Binding-site contacts:
Ligand atom C4 contacts residue ASN276 of chain 1.A at 4.3 Å.
Ligand atom O5 contacts residue ASN276 of chain 1.A at 2.3 Å (h-bond).
Ligand atom N2 contacts residue ASN276 of chain 1.A at 3.0 Å (h-bond).
Ligand atom C1 contacts residue ASN276 of chain 1.A at 1.4 Å.
Ligand atom C2 contacts residue ASN276 of chain 1.A at 2.6 Å.
Ligand atom C3 contacts residue ASN276 of chain 1.A at 3.9 Å.
Ligand atom C7 contacts residue ASN276 of chain 1.A at 4.1 Å.
Ligand atom C5 contacts residue ASN276 of chain 1.A at 3.6 Å.

A small-molecule ligand and the protein it binds are described below.
Small molecule (SMILES): CC(=O)N[C@H]1[C@H](O[C@H]2[C@H](O)[C@@H](NC(C)=O)CO[C@@H]2CO)O[C@H](CO)[C@@H](O)[C@@H]1O

Sequence of chain 1.A:
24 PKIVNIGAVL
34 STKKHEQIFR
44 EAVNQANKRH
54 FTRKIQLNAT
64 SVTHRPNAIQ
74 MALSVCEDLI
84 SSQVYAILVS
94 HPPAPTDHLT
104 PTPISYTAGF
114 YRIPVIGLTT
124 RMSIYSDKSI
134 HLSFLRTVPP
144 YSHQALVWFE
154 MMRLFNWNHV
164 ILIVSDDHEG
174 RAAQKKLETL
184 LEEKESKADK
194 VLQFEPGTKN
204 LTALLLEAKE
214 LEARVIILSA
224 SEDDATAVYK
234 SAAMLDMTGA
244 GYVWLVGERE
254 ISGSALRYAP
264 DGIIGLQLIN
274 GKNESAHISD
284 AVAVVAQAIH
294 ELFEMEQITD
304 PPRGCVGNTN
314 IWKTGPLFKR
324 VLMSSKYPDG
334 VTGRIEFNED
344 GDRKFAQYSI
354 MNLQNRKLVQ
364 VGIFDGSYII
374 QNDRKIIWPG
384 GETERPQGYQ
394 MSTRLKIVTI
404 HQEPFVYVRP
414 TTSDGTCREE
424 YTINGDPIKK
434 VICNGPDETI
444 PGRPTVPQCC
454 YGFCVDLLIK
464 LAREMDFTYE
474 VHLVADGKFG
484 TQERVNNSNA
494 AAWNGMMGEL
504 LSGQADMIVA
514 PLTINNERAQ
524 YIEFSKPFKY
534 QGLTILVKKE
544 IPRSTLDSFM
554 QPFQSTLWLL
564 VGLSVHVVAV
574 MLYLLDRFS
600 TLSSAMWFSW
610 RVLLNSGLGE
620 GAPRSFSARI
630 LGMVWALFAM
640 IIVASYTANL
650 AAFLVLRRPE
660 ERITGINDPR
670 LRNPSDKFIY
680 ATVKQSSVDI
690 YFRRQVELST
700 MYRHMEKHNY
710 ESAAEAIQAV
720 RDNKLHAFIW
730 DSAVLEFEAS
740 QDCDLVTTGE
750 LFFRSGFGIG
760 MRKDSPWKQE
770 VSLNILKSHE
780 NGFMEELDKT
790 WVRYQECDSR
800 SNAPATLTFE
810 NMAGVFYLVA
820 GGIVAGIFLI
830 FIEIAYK